Sequence of chain 1.A:
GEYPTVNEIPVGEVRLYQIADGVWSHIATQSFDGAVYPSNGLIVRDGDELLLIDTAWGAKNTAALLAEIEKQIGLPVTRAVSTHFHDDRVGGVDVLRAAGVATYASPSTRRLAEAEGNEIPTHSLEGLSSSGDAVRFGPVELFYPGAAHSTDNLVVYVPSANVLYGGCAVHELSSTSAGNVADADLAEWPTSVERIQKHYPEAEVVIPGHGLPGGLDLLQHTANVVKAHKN

Binding-site contacts:
Ligand atom C9 contacts residue GLY189 of chain 1.A at 3.5 Å.
Ligand atom C14 contacts residue ZN1 of chain 1.D at 3.5 Å.
Ligand atom O1 contacts residue ZN1 of chain 1.C at 3.4 Å.
Ligand atom C6 contacts residue SER185 of chain 1.A at 3.1 Å.
Ligand atom C13 contacts residue HIS220 of chain 1.A at 3.6 Å.
Ligand atom C9 contacts residue TYR47 of chain 1.A at 3.5 Å (hydrophobic).
Ligand atom N4 contacts residue HIS159 of chain 1.A at 3.6 Å.
Ligand atom N5 contacts residue ZN1 of chain 1.D at 2.3 Å.
Ligand atom O contacts residue HIS159 of chain 1.A at 3.1 Å.
Ligand atom S contacts residue ZN1 of chain 1.D at 3.4 Å.
Ligand atom C23 contacts residue PHE42 of chain 1.A at 3.6 Å (hydrophobic).
Ligand atom S contacts residue HIS96 of chain 1.A at 3.4 Å (h-bond).
Ligand atom N2 contacts residue ASN190 of chain 1.A at 3.5 Å (h-bond).
Ligand atom N2 contacts residue HIS159 of chain 1.A at 3.4 Å.
Ligand atom N3 contacts residue HIS220 of chain 1.A at 3.7 Å.
Ligand atom N3 contacts residue HIS159 of chain 1.A at 3.2 Å.
Ligand atom O contacts residue HIS96 of chain 1.A at 3.4 Å (h-bond).
Ligand atom N4 contacts residue ZN1 of chain 1.D at 2.1 Å.
Ligand atom N3 contacts residue CYS178 of chain 1.A at 3.5 Å.
Ligand atom O1 contacts residue HIS96 of chain 1.A at 3.2 Å (h-bond).
Ligand atom C22 contacts residue TRP67 of chain 1.A at 3.5 Å (hydrophobic).
Ligand atom O1 contacts residue ASP98 of chain 1.A at 3.7 Å.
Ligand atom C1 contacts residue HIS220 of chain 1.A at 3.6 Å.
Ligand atom N5 contacts residue ASP98 of chain 1.A at 2.8 Å (salt-bridge).
Ligand atom O contacts residue ASN190 of chain 1.A at 3.0 Å (h-bond).
Ligand atom C13 contacts residue ZN1 of chain 1.D at 3.1 Å.
Ligand atom N5 contacts residue HIS159 of chain 1.A at 3.4 Å (h-bond).
Ligand atom C18 contacts residue ASP97 of chain 1.A at 3.7 Å.
Ligand atom N3 contacts residue ZN1 of chain 1.D at 3.1 Å.
Ligand atom C5 contacts residue HIS181 of chain 1.A at 3.7 Å.
Ligand atom C6 contacts residue SER187 of chain 1.A at 3.2 Å.
Ligand atom N5 contacts residue HIS96 of chain 1.A at 3.3 Å (h-bond).
Ligand atom N5 contacts residue ZN1 of chain 1.C at 2.0 Å.
Ligand atom N1 contacts residue ASN190 of chain 1.A at 2.9 Å (h-bond).
Ligand atom N4 contacts residue HIS220 of chain 1.A at 2.9 Å (h-bond).
Ligand atom N4 contacts residue CYS178 of chain 1.A at 3.6 Å.
Ligand atom C12 contacts residue ZN1 of chain 1.D at 3.5 Å.
Ligand atom N5 contacts residue HIS94 of chain 1.A at 3.4 Å (h-bond).
Ligand atom O contacts residue ZN1 of chain 1.C at 3.0 Å.
Ligand atom S contacts residue ZN1 of chain 1.C at 2.9 Å.

This protein binds this small molecule.
Small molecule (SMILES): NS(=O)(=O)c1c(CC2CCNCC2)ccc(-c2ccc(C3CCNCC3)cc2)c1-c1nnn[nH]1